A protein and the small-molecule ligand that binds it are described below.
Small molecule (SMILES): CC(=O)N[C@H]1[C@H](O[C@H]2[C@H](O)[C@@H](NC(C)=O)CO[C@@H]2CO)O[C@H](CO)[C@@H](O)[C@@H]1O

Binding-site contacts:
Ligand atom C6 contacts residue THR391 of chain 1.A at 4.2 Å.
Ligand atom C1 contacts residue ASN389 of chain 1.A at 1.4 Å.
Ligand atom N2 contacts residue ASN389 of chain 1.A at 2.9 Å (h-bond).
Ligand atom C4 contacts residue ASN389 of chain 1.A at 4.2 Å.
Ligand atom C8 contacts residue ASN389 of chain 1.A at 4.5 Å.
Ligand atom O7 contacts residue ASN389 of chain 1.A at 3.4 Å (h-bond).
Ligand atom C7 contacts residue ASN389 of chain 1.A at 3.4 Å.
Ligand atom C5 contacts residue THR391 of chain 1.A at 3.5 Å.
Ligand atom C8 contacts residue THR376 of chain 1.A at 4.3 Å.
Ligand atom C1 contacts residue THR391 of chain 1.A at 3.5 Å.
Ligand atom N2 contacts residue THR391 of chain 1.A at 4.4 Å.
Ligand atom O6 contacts residue THR391 of chain 1.A at 4.0 Å.
Ligand atom O5 contacts residue ASN389 of chain 1.A at 2.4 Å (h-bond).
Ligand atom C3 contacts residue ASN389 of chain 1.A at 3.8 Å.
Ligand atom C5 contacts residue ASN389 of chain 1.A at 3.6 Å.
Ligand atom C2 contacts residue ASN389 of chain 1.A at 2.5 Å.
Ligand atom O5 contacts residue THR391 of chain 1.A at 3.5 Å (h-bond).
Ligand atom C8 contacts residue THR375 of chain 1.A at 3.5 Å.

Sequence of chain 1.A:
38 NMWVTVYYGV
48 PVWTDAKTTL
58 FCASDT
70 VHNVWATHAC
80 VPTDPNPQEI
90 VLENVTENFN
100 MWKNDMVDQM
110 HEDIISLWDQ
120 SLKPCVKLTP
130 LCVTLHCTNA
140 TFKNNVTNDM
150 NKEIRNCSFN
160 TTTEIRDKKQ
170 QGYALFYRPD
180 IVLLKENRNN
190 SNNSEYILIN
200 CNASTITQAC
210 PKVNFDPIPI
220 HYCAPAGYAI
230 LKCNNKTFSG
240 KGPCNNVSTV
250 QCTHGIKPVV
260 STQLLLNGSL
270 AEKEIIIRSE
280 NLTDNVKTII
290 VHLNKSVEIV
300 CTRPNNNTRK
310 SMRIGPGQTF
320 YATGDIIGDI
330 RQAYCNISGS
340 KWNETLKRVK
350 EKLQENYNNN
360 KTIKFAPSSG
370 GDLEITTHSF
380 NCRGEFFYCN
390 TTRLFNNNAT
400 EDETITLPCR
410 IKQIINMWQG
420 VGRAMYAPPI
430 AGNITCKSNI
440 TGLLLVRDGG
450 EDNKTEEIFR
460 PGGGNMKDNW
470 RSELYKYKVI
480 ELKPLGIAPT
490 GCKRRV